The protein below binds the small molecule below.
Small molecule (SMILES): CC(=O)N[C@@H]1[C@@H](O)[C@H](O)[C@@H](CO)O[C@H]1O

Sequence of chain 2.C:
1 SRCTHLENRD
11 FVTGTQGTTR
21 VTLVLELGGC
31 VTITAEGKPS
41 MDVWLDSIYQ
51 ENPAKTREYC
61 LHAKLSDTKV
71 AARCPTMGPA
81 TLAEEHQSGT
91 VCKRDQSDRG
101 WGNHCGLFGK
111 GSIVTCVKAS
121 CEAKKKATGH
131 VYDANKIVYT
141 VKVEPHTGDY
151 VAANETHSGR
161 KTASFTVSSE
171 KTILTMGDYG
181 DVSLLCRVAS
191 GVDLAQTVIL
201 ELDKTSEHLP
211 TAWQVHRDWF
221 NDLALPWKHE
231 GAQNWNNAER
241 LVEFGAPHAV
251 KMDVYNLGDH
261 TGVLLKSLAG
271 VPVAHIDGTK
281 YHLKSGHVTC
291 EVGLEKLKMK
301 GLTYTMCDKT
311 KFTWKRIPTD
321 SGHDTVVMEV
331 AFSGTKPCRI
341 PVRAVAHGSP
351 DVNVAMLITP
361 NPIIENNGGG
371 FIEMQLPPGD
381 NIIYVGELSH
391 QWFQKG

Sequence of chain 2.A:
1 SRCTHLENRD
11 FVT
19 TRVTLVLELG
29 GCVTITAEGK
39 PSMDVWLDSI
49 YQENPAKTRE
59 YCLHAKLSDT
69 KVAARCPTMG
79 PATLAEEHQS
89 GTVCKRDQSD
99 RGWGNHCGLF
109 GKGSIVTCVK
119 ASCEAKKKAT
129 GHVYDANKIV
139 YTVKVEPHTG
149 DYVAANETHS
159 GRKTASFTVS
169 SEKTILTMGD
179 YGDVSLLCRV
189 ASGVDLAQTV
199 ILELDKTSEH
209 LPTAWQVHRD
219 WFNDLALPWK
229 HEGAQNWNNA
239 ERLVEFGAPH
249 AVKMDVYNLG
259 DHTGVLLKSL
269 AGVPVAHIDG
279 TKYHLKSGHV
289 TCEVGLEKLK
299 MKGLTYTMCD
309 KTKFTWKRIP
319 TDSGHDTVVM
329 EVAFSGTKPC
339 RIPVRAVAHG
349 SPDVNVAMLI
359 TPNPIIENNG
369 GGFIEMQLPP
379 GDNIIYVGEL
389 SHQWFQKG

Binding-site contacts:
Ligand atom C1 contacts residue GLU155 of chain 2.C at 3.9 Å.
Ligand atom C3 contacts residue GLU155 of chain 2.C at 3.7 Å.
Ligand atom O7 contacts residue ASN154 of chain 2.C at 3.2 Å (h-bond).
Ligand atom C1 contacts residue HIS104 of chain 2.A at 3.4 Å.
Ligand atom C3 contacts residue ASN154 of chain 2.C at 3.7 Å.
Ligand atom C5 contacts residue HIS104 of chain 2.A at 3.6 Å.
Ligand atom C2 contacts residue GLU155 of chain 2.C at 3.7 Å.
Ligand atom O5 contacts residue ASN154 of chain 2.C at 2.3 Å (h-bond).
Ligand atom C1 contacts residue ASN154 of chain 2.C at 1.4 Å.
Ligand atom C6 contacts residue HIS104 of chain 2.A at 4.0 Å.
Ligand atom N2 contacts residue GLU155 of chain 2.C at 3.0 Å (salt-bridge).
Ligand atom C8 contacts residue GLU155 of chain 2.C at 3.8 Å.
Ligand atom C5 contacts residue ASN154 of chain 2.C at 3.6 Å.
Ligand atom C8 contacts residue ASN154 of chain 2.C at 3.6 Å.
Ligand atom O5 contacts residue HIS104 of chain 2.A at 3.1 Å (h-bond).
Ligand atom C2 contacts residue ASN154 of chain 2.C at 2.4 Å.
Ligand atom N2 contacts residue ASN154 of chain 2.C at 2.9 Å (h-bond).
Ligand atom O3 contacts residue GLU155 of chain 2.C at 4.3 Å.
Ligand atom C7 contacts residue GLU155 of chain 2.C at 3.9 Å.
Ligand atom C7 contacts residue ASN154 of chain 2.C at 3.3 Å.
Ligand atom C4 contacts residue ASN154 of chain 2.C at 4.2 Å.